This small molecule binds to this protein.
Small molecule (SMILES): CC(=O)N[C@H]1[C@H](O[C@H]2[C@H](O)[C@@H](NC(C)=O)CO[C@@H]2CO[C@@H]2O[C@@H](C)[C@@H](O)[C@@H](O)[C@@H]2O)O[C@H](CO)[C@@H](O[C@@H]2O[C@H](CO)[C@@H](O)[C@H](O[C@H]3O[C@H](CO)[C@@H](O)[C@H](O)[C@@H]3O)[C@@H]2O)[C@@H]1O

Binding-site contacts:
Ligand atom N2 contacts residue GLY92 of chain 30.E at 4.2 Å.
Ligand atom C1 contacts residue ASN93 of chain 30.E at 1.4 Å.
Ligand atom C3 contacts residue ASN93 of chain 30.E at 3.1 Å.
Ligand atom C8 contacts residue GLU91 of chain 30.E at 3.8 Å.
Ligand atom C6 contacts residue ASN93 of chain 30.E at 3.1 Å.
Ligand atom O7 contacts residue ASN93 of chain 30.E at 3.9 Å.
Ligand atom C2 contacts residue TRP111 of chain 30.E at 4.1 Å (hydrophobic).
Ligand atom C7 contacts residue TRP111 of chain 30.E at 3.8 Å (hydrophobic).
Ligand atom O5 contacts residue ASN93 of chain 30.E at 4.1 Å.
Ligand atom O7 contacts residue TRP111 of chain 30.E at 3.6 Å.
Ligand atom N2 contacts residue TRP111 of chain 30.E at 3.5 Å.
Ligand atom C7 contacts residue GLY92 of chain 30.E at 4.2 Å.
Ligand atom C8 contacts residue TRP111 of chain 30.E at 3.3 Å (hydrophobic).
Ligand atom C1 contacts residue TRP111 of chain 30.E at 3.9 Å (hydrophobic).
Ligand atom C4 contacts residue TRP111 of chain 30.E at 4.0 Å (hydrophobic).
Ligand atom O3 contacts residue TRP111 of chain 30.E at 4.3 Å.
Ligand atom C5 contacts residue ASN93 of chain 30.E at 3.5 Å.
Ligand atom C7 contacts residue ASN93 of chain 30.E at 3.5 Å.
Ligand atom C6 contacts residue HIS42 of chain 30.E at 4.3 Å.
Ligand atom N2 contacts residue ASN93 of chain 30.E at 2.5 Å (h-bond).
Ligand atom O4 contacts residue TRP111 of chain 30.E at 3.4 Å.
Ligand atom O5 contacts residue TRP111 of chain 30.E at 4.3 Å.
Ligand atom C2 contacts residue ASN93 of chain 30.E at 1.8 Å.
Ligand atom O3 contacts residue ASN93 of chain 30.E at 4.0 Å.
Ligand atom C5 contacts residue TRP111 of chain 30.E at 3.7 Å (hydrophobic).
Ligand atom O5 contacts residue ASN93 of chain 30.E at 2.3 Å (h-bond).
Ligand atom C4 contacts residue ASN93 of chain 30.E at 3.6 Å.
Ligand atom C5 contacts residue ASN93 of chain 30.E at 4.0 Å.
Ligand atom C3 contacts residue TRP111 of chain 30.E at 3.7 Å (hydrophobic).
Ligand atom C8 contacts residue GLY92 of chain 30.E at 3.6 Å.

Sequence of chain 30.E:
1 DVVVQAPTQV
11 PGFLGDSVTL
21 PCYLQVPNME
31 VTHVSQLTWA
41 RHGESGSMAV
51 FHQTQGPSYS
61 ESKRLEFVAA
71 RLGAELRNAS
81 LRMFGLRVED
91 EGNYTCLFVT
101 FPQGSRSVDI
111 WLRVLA